Sequence of chain 1.B:
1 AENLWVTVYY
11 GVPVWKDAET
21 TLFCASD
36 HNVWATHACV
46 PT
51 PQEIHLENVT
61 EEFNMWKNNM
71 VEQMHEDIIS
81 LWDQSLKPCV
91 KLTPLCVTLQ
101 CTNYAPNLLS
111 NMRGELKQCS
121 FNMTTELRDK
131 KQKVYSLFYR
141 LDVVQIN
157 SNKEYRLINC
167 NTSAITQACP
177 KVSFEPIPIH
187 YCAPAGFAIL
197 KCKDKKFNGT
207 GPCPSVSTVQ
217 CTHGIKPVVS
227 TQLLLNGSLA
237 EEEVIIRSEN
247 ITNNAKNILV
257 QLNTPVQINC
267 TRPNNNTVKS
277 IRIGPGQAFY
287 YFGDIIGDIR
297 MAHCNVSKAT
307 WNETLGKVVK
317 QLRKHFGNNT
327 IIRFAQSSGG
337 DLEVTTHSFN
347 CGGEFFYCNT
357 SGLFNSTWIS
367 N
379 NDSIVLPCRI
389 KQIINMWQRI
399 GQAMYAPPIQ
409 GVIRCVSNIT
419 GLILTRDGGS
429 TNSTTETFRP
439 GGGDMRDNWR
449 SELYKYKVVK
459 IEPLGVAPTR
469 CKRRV

This small molecule binds to this protein.
Small molecule (SMILES): CC(=O)N[C@@H]1[C@@H](O)[C@H](O)[C@@H](CO)O[C@H]1O

Binding-site contacts:
Ligand atom C7 contacts residue ASN324 of chain 1.B at 3.2 Å.
Ligand atom N2 contacts residue ASN324 of chain 1.B at 2.8 Å (h-bond).
Ligand atom C4 contacts residue ASN324 of chain 1.B at 4.2 Å.
Ligand atom C1 contacts residue ASN324 of chain 1.B at 1.4 Å.
Ligand atom C8 contacts residue ASN324 of chain 1.B at 4.4 Å.
Ligand atom C3 contacts residue ASN324 of chain 1.B at 3.8 Å.
Ligand atom O7 contacts residue ASN324 of chain 1.B at 3.2 Å (h-bond).
Ligand atom C2 contacts residue ASN324 of chain 1.B at 2.4 Å.
Ligand atom O5 contacts residue ASN324 of chain 1.B at 2.4 Å (h-bond).
Ligand atom C5 contacts residue ASN324 of chain 1.B at 3.7 Å.